Sequence of chain 1.B:
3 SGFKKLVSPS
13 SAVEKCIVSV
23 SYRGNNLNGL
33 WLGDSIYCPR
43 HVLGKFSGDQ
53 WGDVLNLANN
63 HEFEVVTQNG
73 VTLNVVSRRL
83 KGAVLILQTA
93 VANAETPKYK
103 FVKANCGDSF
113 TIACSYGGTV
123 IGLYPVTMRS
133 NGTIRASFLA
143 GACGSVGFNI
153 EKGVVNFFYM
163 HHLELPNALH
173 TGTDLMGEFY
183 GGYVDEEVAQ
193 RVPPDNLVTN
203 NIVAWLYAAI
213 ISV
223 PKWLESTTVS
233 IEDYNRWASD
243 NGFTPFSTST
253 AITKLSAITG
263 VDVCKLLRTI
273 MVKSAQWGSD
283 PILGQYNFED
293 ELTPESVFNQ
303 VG

Binding-site contacts:
Ligand atom C28 contacts residue GLU166 of chain 1.B at 3.3 Å.
Ligand atom O contacts residue GLU166 of chain 1.B at 2.7 Å (salt-bridge).
Ligand atom C29 contacts residue HIS163 of chain 1.B at 3.5 Å.
Ligand atom N contacts residue GLU166 of chain 1.B at 2.9 Å (salt-bridge).
Ligand atom CA contacts residue GLU189 of chain 1.B at 3.7 Å.
Ligand atom O8 contacts residue GLU166 of chain 1.B at 3.6 Å.
Ligand atom C5 contacts residue ASN27 of chain 1.B at 3.7 Å.
Ligand atom O contacts residue CYS145 of chain 1.B at 2.9 Å.
Ligand atom C contacts residue GLU166 of chain 1.B at 3.6 Å.
Ligand atom O8 contacts residue PHE140 of chain 1.B at 3.5 Å.
Ligand atom C5 contacts residue HIS43 of chain 1.B at 3.6 Å.
Ligand atom N contacts residue HIS164 of chain 1.B at 3.1 Å (h-bond).
Ligand atom C25 contacts residue CYS145 of chain 1.B at 3.4 Å (hydrophobic).
Ligand atom O contacts residue ALA144 of chain 1.B at 3.6 Å (h-bond).
Ligand atom O contacts residue GLU189 of chain 1.B at 3.1 Å.
Ligand atom CB contacts residue GLN192 of chain 1.B at 3.7 Å.
Ligand atom C20 contacts residue CYS145 of chain 1.B at 2.3 Å (hydrophobic).
Ligand atom N6 contacts residue GLU166 of chain 1.B at 2.7 Å (salt-bridge).
Ligand atom N6 contacts residue PHE140 of chain 1.B at 3.4 Å (h-bond).
Ligand atom C29 contacts residue GLU166 of chain 1.B at 3.4 Å.
Ligand atom C21 contacts residue HIS43 of chain 1.B at 3.6 Å.
Ligand atom C3 contacts residue ASN27 of chain 1.B at 3.2 Å.
Ligand atom C contacts residue CYS145 of chain 1.B at 3.3 Å (hydrophobic).
Ligand atom O contacts residue GLY143 of chain 1.B at 3.2 Å.
Ligand atom O8 contacts residue HIS163 of chain 1.B at 2.4 Å (h-bond).
Ligand atom CA contacts residue GLU166 of chain 1.B at 3.4 Å.
Ligand atom O contacts residue LEU165 of chain 1.B at 3.0 Å.
Ligand atom CA contacts residue CYS145 of chain 1.B at 3.1 Å (hydrophobic).
Ligand atom CG contacts residue HIS43 of chain 1.B at 3.6 Å.
Ligand atom CD1 contacts residue HIS43 of chain 1.B at 3.7 Å.
Ligand atom N contacts residue VAL190 of chain 1.B at 3.4 Å (h-bond).
Ligand atom O8 contacts residue HIS172 of chain 1.B at 3.3 Å.
Ligand atom N contacts residue GLU189 of chain 1.B at 3.0 Å (salt-bridge).
Ligand atom CB contacts residue GLU189 of chain 1.B at 3.5 Å.
Ligand atom N contacts residue CYS145 of chain 1.B at 3.1 Å (h-bond).
Ligand atom O contacts residue ASN28 of chain 1.B at 3.2 Å (h-bond).
Ligand atom C21 contacts residue CYS145 of chain 1.B at 3.1 Å (hydrophobic).
Ligand atom C contacts residue ASN28 of chain 1.B at 3.7 Å.
Ligand atom C contacts residue LEU29 of chain 1.B at 3.6 Å (hydrophobic).
Ligand atom C4 contacts residue ASN27 of chain 1.B at 3.3 Å.

The protein below binds the small molecule below.
Small molecule (SMILES): Cc1cc(C(=O)N[C@@H](C)C(=O)N[C@H](C(=O)N[C@@H](CC(C)C)C(=O)N[C@H](/C=C/C(=O)OCc2ccccc2)C[C@@H]2CCNC2=O)C(C)C)no1